Binding-site contacts:
Ligand atom C4 contacts residue ASN127 of chain 1.A at 4.1 Å.
Ligand atom C5 contacts residue ASN127 of chain 1.A at 3.5 Å.
Ligand atom C2 contacts residue TYR87 of chain 1.A at 3.0 Å (hydrophobic).
Ligand atom C5 contacts residue PHE130 of chain 1.A at 4.0 Å (hydrophobic).
Ligand atom C2 contacts residue TYR86 of chain 1.A at 4.1 Å (hydrophobic).
Ligand atom N1 contacts residue ASN127 of chain 1.A at 4.3 Å.
Ligand atom N1 contacts residue TRP267 of chain 1.A at 4.4 Å.
Ligand atom C4 contacts residue PHE130 of chain 1.A at 3.8 Å (hydrophobic).
Ligand atom C1 contacts residue TRP53 of chain 1.A at 3.4 Å (hydrophobic).
Ligand atom C1 contacts residue TYR87 of chain 1.A at 3.2 Å (hydrophobic).
Ligand atom C3 contacts residue TYR86 of chain 1.A at 4.0 Å (hydrophobic).
Ligand atom N1 contacts residue TYR87 of chain 1.A at 4.3 Å.
Ligand atom C1 contacts residue HIS268 of chain 1.A at 4.2 Å.
Ligand atom SD contacts residue TRP267 of chain 1.A at 3.6 Å.
Ligand atom SD contacts residue TRP53 of chain 1.A at 3.8 Å.
Ligand atom C5 contacts residue TYR86 of chain 1.A at 3.2 Å (hydrophobic).
Ligand atom SD contacts residue HIS268 of chain 1.A at 4.0 Å.
Ligand atom SD contacts residue TYR87 of chain 1.A at 4.0 Å.
Ligand atom C3 contacts residue TRP267 of chain 1.A at 3.8 Å (hydrophobic).
Ligand atom C4 contacts residue TRP267 of chain 1.A at 3.5 Å (hydrophobic).
Ligand atom N1 contacts residue TYR86 of chain 1.A at 4.1 Å.
Ligand atom C4 contacts residue 42Y18 of chain 1.A at 3.7 Å.

Sequence of chain 1.A:
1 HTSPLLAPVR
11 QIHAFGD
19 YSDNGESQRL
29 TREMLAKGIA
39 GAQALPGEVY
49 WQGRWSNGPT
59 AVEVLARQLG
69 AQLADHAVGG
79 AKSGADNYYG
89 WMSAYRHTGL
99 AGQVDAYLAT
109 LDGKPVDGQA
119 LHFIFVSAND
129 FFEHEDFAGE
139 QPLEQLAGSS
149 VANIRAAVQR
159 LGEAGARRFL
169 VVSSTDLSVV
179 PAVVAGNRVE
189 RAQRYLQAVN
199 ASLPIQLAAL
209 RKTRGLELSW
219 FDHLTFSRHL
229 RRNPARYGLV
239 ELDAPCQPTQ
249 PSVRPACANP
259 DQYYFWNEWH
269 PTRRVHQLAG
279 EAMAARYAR

A small-molecule ligand and the protein it binds are described below.
Small molecule (SMILES): C[N+](C)(C)CCS